Sequence of chain 1.B:
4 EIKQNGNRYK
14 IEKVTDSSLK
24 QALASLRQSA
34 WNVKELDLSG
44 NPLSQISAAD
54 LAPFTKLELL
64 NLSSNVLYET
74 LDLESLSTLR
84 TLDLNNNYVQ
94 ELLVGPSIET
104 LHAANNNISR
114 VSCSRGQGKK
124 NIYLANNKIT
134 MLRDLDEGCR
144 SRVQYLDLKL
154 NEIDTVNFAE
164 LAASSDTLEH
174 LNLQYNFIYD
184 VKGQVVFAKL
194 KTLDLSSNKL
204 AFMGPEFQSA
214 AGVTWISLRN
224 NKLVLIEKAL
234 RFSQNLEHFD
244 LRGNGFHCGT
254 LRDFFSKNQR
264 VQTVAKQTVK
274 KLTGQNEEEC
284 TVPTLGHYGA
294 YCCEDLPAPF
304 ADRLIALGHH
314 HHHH

Binding-site contacts:
Ligand atom C6 contacts residue SER42 of chain 1.B at 4.1 Å.
Ligand atom C2 contacts residue ASP86 of chain 1.B at 3.8 Å.
Ligand atom C2 contacts residue ASN64 of chain 1.B at 2.4 Å.
Ligand atom O7 contacts residue ASN64 of chain 1.B at 4.1 Å.
Ligand atom C7 contacts residue ASN64 of chain 1.B at 3.5 Å.
Ligand atom O6 contacts residue SER66 of chain 1.B at 4.3 Å.
Ligand atom C5 contacts residue ASN64 of chain 1.B at 3.7 Å.
Ligand atom C8 contacts residue LEU62 of chain 1.B at 4.0 Å (hydrophobic).
Ligand atom C5 contacts residue SER66 of chain 1.B at 4.0 Å.
Ligand atom N2 contacts residue ASP86 of chain 1.B at 3.1 Å (salt-bridge).
Ligand atom C1 contacts residue SER66 of chain 1.B at 3.8 Å.
Ligand atom N2 contacts residue ASN64 of chain 1.B at 2.8 Å (h-bond).
Ligand atom C7 contacts residue ASP86 of chain 1.B at 4.0 Å.
Ligand atom C3 contacts residue ASN64 of chain 1.B at 3.8 Å.
Ligand atom C3 contacts residue ASP86 of chain 1.B at 4.0 Å.
Ligand atom C4 contacts residue ASN64 of chain 1.B at 4.2 Å.
Ligand atom O5 contacts residue SER42 of chain 1.B at 4.0 Å.
Ligand atom C8 contacts residue ASN64 of chain 1.B at 4.3 Å.
Ligand atom C8 contacts residue ASP86 of chain 1.B at 4.1 Å.
Ligand atom O5 contacts residue SER66 of chain 1.B at 4.0 Å.
Ligand atom O6 contacts residue SER42 of chain 1.B at 2.8 Å (h-bond).
Ligand atom C8 contacts residue THR84 of chain 1.B at 3.9 Å.
Ligand atom C1 contacts residue ASN64 of chain 1.B at 1.4 Å.
Ligand atom O5 contacts residue ASN64 of chain 1.B at 2.4 Å (h-bond).
Ligand atom O5 contacts residue ASP40 of chain 1.B at 4.4 Å.
Ligand atom C1 contacts residue ASP86 of chain 1.B at 3.8 Å.

This protein binds this small molecule.
Small molecule (SMILES): CC(=O)N[C@@H]1[C@@H](O)[C@H](O)[C@@H](CO)O[C@H]1O